Binding-site contacts:
Ligand atom N2 contacts residue ASN232 of chain 1.B at 2.3 Å (h-bond).
Ligand atom O5 contacts residue ASN232 of chain 1.B at 2.6 Å (h-bond).
Ligand atom O6 contacts residue ARG235 of chain 1.B at 3.1 Å (salt-bridge).
Ligand atom C5 contacts residue ASN232 of chain 1.B at 3.5 Å.
Ligand atom C5 contacts residue ARG235 of chain 1.B at 3.9 Å.
Ligand atom C1 contacts residue ASN232 of chain 1.B at 1.4 Å.
Ligand atom C6 contacts residue ARG235 of chain 1.B at 4.0 Å.
Ligand atom C1 contacts residue ARG235 of chain 1.B at 3.9 Å.
Ligand atom C4 contacts residue ASN232 of chain 1.B at 4.1 Å.
Ligand atom C8 contacts residue ASN232 of chain 1.B at 4.3 Å.
Ligand atom C3 contacts residue ASN232 of chain 1.B at 3.5 Å.
Ligand atom C7 contacts residue ASN232 of chain 1.B at 3.6 Å.
Ligand atom C2 contacts residue ASN232 of chain 1.B at 2.3 Å.
Ligand atom O5 contacts residue ARG235 of chain 1.B at 3.4 Å (salt-bridge).

The protein below binds the small molecule below.
Small molecule (SMILES): CC(=O)N[C@@H]1[C@@H](O)[C@H](O)[C@@H](CO)O[C@H]1O

Sequence of chain 1.B:
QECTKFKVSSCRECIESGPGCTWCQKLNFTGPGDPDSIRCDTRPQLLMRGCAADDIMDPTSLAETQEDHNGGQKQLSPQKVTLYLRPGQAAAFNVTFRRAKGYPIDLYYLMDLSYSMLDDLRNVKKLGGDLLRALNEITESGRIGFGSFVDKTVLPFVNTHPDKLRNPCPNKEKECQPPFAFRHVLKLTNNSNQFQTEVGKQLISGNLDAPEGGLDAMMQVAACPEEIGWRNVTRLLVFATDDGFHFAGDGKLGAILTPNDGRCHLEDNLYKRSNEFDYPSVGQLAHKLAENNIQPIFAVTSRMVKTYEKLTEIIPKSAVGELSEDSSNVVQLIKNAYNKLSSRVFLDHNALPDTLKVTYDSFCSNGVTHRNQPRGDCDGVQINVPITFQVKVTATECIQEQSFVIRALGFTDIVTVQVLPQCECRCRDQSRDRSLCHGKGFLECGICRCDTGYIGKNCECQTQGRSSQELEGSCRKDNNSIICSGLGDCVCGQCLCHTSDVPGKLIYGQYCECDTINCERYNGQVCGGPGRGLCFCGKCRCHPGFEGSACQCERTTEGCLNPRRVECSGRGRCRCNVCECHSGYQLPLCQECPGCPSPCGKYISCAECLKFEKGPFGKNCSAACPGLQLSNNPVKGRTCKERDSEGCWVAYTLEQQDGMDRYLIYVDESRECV